Sequence of chain 1.A:
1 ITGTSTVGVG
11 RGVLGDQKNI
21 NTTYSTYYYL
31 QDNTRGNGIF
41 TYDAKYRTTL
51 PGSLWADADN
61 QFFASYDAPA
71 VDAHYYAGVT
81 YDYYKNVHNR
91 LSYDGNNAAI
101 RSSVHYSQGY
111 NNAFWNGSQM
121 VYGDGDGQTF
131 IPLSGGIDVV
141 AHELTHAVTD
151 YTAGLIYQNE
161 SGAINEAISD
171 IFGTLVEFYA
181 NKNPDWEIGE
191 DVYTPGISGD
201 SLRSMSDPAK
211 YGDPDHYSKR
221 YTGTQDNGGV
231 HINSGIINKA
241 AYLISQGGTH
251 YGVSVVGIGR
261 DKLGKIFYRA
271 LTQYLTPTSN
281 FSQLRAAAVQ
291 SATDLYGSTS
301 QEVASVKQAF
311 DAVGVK

Binding-site contacts:
Ligand atom O1 contacts residue HIS146 of chain 1.A at 3.5 Å (h-bond).
Ligand atom O6 contacts residue TRS1 of chain 1.K at 2.8 Å (h-bond).
Ligand atom O4 contacts residue ASN112 of chain 1.A at 3.4 Å (h-bond).
Ligand atom O2 contacts residue ZN1 of chain 1.F at 3.1 Å.
Ligand atom O5 contacts residue TRS1 of chain 1.K at 2.6 Å (h-bond).
Ligand atom C6 contacts residue HIS231 of chain 1.A at 3.7 Å.
Ligand atom O1 contacts residue ZN1 of chain 1.F at 1.9 Å.
Ligand atom O2 contacts residue HIS146 of chain 1.A at 3.7 Å.
Ligand atom P contacts residue ALA113 of chain 1.A at 3.5 Å.
Ligand atom C7 contacts residue ZN1 of chain 1.F at 3.7 Å.
Ligand atom C15 contacts residue ASN112 of chain 1.A at 3.7 Å.
Ligand atom O1 contacts residue TYR157 of chain 1.A at 3.4 Å (h-bond).
Ligand atom O2 contacts residue ALA113 of chain 1.A at 3.2 Å (h-bond).
Ligand atom N1 contacts residue ASN112 of chain 1.A at 3.5 Å (h-bond).
Ligand atom O2 contacts residue GLU143 of chain 1.A at 2.5 Å (salt-bridge).
Ligand atom C22 contacts residue ASN112 of chain 1.A at 3.6 Å.
Ligand atom C15 contacts residue HIS231 of chain 1.A at 3.7 Å.
Ligand atom O1 contacts residue GLU166 of chain 1.A at 2.9 Å (salt-bridge).
Ligand atom C11 contacts residue LEU202 of chain 1.A at 3.6 Å (hydrophobic).
Ligand atom C8 contacts residue ALA113 of chain 1.A at 3.5 Å (hydrophobic).
Ligand atom C2 contacts residue DMS1 of chain 1.G at 3.5 Å.
Ligand atom O3 contacts residue ARG203 of chain 1.A at 2.8 Å (salt-bridge).
Ligand atom O2 contacts residue HIS142 of chain 1.A at 3.5 Å.
Ligand atom O3 contacts residue HIS231 of chain 1.A at 3.1 Å.
Ligand atom C13 contacts residue ILE188 of chain 1.A at 3.6 Å (hydrophobic).
Ligand atom C8 contacts residue GLU143 of chain 1.A at 3.0 Å.
Ligand atom C7 contacts residue HIS142 of chain 1.A at 3.7 Å.
Ligand atom P contacts residue HIS142 of chain 1.A at 3.7 Å.
Ligand atom O5 contacts residue TYR157 of chain 1.A at 3.1 Å.
Ligand atom O1 contacts residue HIS231 of chain 1.A at 3.0 Å (h-bond).
Ligand atom O1 contacts residue HIS142 of chain 1.A at 3.4 Å (h-bond).
Ligand atom C12 contacts residue LEU202 of chain 1.A at 3.6 Å (hydrophobic).
Ligand atom N1 contacts residue ALA113 of chain 1.A at 2.8 Å (h-bond).
Ligand atom C6 contacts residue ASN112 of chain 1.A at 3.7 Å.
Ligand atom C23 contacts residue TRS1 of chain 1.K at 3.4 Å.
Ligand atom C12 contacts residue VAL139 of chain 1.A at 3.6 Å (hydrophobic).
Ligand atom N2 contacts residue ASN112 of chain 1.A at 2.8 Å (h-bond).
Ligand atom P contacts residue ZN1 of chain 1.F at 2.9 Å.
Ligand atom C23 contacts residue TYR157 of chain 1.A at 3.4 Å (hydrophobic).
Ligand atom P contacts residue GLU143 of chain 1.A at 3.7 Å.

The small molecule below binds the protein below.
Small molecule (SMILES): CC(C)C[C@H](NC(=O)CNP(=O)(O)[C@@H](Cc1ccccc1)NC(=O)OCc1ccccc1)C(=O)O